The small molecule below binds the protein below.
Small molecule (SMILES): CC(=O)N[C@@H]1[C@@H](O)[C@H](O)[C@@H](CO)O[C@H]1O

Binding-site contacts:
Ligand atom C7 contacts residue ASN311 of chain 1.B at 3.4 Å.
Ligand atom O5 contacts residue ASN313 of chain 1.B at 2.4 Å (h-bond).
Ligand atom C7 contacts residue ASN313 of chain 1.B at 3.3 Å.
Ligand atom C5 contacts residue ASN313 of chain 1.B at 3.6 Å.
Ligand atom O7 contacts residue ASN311 of chain 1.B at 3.0 Å (h-bond).
Ligand atom C4 contacts residue ASN313 of chain 1.B at 4.2 Å.
Ligand atom C3 contacts residue ASN313 of chain 1.B at 3.8 Å.
Ligand atom C2 contacts residue ASN313 of chain 1.B at 2.5 Å.
Ligand atom C1 contacts residue ASN313 of chain 1.B at 1.4 Å.
Ligand atom N2 contacts residue ASN313 of chain 1.B at 2.9 Å (h-bond).
Ligand atom N2 contacts residue ASN311 of chain 1.B at 4.1 Å.
Ligand atom O7 contacts residue ASN313 of chain 1.B at 3.0 Å (h-bond).
Ligand atom C8 contacts residue ASN311 of chain 1.B at 3.8 Å.
Ligand atom N2 contacts residue GLU312 of chain 1.B at 4.3 Å.

Sequence of chain 1.B:
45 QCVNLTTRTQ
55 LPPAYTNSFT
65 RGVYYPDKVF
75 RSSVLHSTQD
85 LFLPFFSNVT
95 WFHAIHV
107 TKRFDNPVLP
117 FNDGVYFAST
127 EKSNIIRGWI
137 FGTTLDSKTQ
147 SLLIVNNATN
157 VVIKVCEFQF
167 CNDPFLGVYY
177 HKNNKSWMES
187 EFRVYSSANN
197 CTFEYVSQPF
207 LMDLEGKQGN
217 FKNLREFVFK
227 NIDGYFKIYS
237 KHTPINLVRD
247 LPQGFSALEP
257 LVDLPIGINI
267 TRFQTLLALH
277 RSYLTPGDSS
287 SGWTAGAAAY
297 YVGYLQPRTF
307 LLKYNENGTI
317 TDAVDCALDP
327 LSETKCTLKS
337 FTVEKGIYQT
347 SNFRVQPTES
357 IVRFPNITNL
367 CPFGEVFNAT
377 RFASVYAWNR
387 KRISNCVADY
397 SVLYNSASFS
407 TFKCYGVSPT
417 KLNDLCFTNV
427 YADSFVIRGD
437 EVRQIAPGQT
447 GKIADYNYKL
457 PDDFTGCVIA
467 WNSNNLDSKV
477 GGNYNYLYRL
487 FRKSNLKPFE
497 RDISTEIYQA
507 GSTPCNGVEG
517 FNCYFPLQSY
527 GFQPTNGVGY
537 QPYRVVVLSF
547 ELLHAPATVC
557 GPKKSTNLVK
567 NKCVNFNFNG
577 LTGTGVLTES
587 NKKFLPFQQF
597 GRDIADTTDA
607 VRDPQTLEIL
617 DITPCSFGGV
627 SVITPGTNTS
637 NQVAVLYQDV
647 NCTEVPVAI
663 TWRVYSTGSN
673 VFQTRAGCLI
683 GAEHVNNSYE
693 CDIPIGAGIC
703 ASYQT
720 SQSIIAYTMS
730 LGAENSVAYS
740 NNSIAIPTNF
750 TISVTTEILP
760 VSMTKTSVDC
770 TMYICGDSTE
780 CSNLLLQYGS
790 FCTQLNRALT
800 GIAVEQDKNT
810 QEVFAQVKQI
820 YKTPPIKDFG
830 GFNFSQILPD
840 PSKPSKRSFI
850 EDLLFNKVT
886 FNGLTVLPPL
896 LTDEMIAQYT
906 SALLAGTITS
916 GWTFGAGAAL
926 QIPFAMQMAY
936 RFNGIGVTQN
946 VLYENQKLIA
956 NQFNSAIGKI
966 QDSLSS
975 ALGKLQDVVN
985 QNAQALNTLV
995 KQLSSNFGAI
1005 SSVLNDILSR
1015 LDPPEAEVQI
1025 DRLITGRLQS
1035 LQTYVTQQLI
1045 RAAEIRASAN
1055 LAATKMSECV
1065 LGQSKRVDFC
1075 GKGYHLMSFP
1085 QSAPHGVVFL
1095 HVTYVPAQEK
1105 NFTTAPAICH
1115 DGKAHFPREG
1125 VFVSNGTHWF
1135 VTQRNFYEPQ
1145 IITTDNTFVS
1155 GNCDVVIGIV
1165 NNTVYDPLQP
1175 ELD